Binding-site contacts:
Ligand atom N1 contacts residue HIS151 of chain 1.B at 3.5 Å (h-bond).
Ligand atom O4 contacts residue HIS151 of chain 1.B at 3.5 Å (h-bond).
Ligand atom C3 contacts residue GLY61 of chain 1.B at 3.6 Å.
Ligand atom O4 contacts residue ZN1 of chain 1.H at 2.1 Å.
Ligand atom O4 contacts residue CYS109 of chain 1.B at 3.2 Å (h-bond).
Ligand atom C8 contacts residue ILE60 of chain 1.B at 3.7 Å (hydrophobic).
Ligand atom C3 contacts residue GLN66 of chain 1.B at 4.0 Å.
Ligand atom O13 contacts residue GLY59 of chain 1.B at 3.3 Å.
Ligand atom N1 contacts residue GLY61 of chain 1.B at 3.2 Å (h-bond).
Ligand atom C24 contacts residue ILE60 of chain 1.B at 4.0 Å (hydrophobic).
Ligand atom C3 contacts residue GLU152 of chain 1.B at 3.8 Å.
Ligand atom C19 contacts residue GLY108 of chain 1.B at 3.9 Å.
Ligand atom C17 contacts residue LEU110 of chain 1.B at 3.7 Å (hydrophobic).
Ligand atom C7 contacts residue GLU152 of chain 1.B at 3.6 Å.
Ligand atom N14 contacts residue GLY108 of chain 1.B at 3.3 Å (h-bond).
Ligand atom C9 contacts residue HIS151 of chain 1.B at 3.4 Å.
Ligand atom O20 contacts residue GLU107 of chain 1.B at 3.7 Å.
Ligand atom O4 contacts residue HIS155 of chain 1.B at 4.0 Å.
Ligand atom C5 contacts residue GLY61 of chain 1.B at 3.3 Å.
Ligand atom N1 contacts residue ZN1 of chain 1.H at 2.9 Å.
Ligand atom O2 contacts residue HIS151 of chain 1.B at 3.4 Å.
Ligand atom O2 contacts residue HIS155 of chain 1.B at 2.9 Å (h-bond).
Ligand atom O2 contacts residue ZN1 of chain 1.H at 2.4 Å.
Ligand atom N1 contacts residue GLU152 of chain 1.B at 2.6 Å (salt-bridge).
Ligand atom O2 contacts residue GLN66 of chain 1.B at 2.6 Å (h-bond).
Ligand atom C18 contacts residue TYR116 of chain 1.B at 3.8 Å (hydrophobic).
Ligand atom O13 contacts residue ILE60 of chain 1.B at 2.9 Å (h-bond).
Ligand atom C5 contacts residue LEU110 of chain 1.B at 3.8 Å (hydrophobic).
Ligand atom O4 contacts residue GLN66 of chain 1.B at 3.3 Å (h-bond).
Ligand atom C3 contacts residue ZN1 of chain 1.H at 2.8 Å.
Ligand atom O20 contacts residue GLY108 of chain 1.B at 2.7 Å (h-bond).
Ligand atom C10 contacts residue GLU107 of chain 1.B at 4.0 Å.
Ligand atom N1 contacts residue GLN66 of chain 1.B at 3.5 Å (h-bond).
Ligand atom C3 contacts residue HIS151 of chain 1.B at 3.6 Å.
Ligand atom O4 contacts residue LEU110 of chain 1.B at 2.8 Å (h-bond).
Ligand atom C6 contacts residue GLY108 of chain 1.B at 3.7 Å.
Ligand atom O2 contacts residue GLU152 of chain 1.B at 2.7 Å (salt-bridge).
Ligand atom O27 contacts residue GLN106 of chain 1.B at 4.0 Å.
Ligand atom C3 contacts residue LEU110 of chain 1.B at 3.8 Å (hydrophobic).
Ligand atom C10 contacts residue ARG147 of chain 1.B at 3.8 Å.

A small-molecule ligand and the protein it binds are described below.
Small molecule (SMILES): CCCCC[C@H](CC(=O)NO)C(=O)N[C@H](C(=O)N1CCC[C@H]1CO)C(C)C

Sequence of chain 1.B:
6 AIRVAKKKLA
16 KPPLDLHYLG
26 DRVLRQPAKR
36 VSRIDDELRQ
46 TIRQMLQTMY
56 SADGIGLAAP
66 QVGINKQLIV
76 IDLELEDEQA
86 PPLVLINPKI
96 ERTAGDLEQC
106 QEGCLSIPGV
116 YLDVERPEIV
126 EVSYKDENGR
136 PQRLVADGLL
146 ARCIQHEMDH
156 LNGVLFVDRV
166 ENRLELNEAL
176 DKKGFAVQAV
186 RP